This protein binds this small molecule.
Small molecule (SMILES): C[C@@H](Cn1cnc2c(N)nc(N)nc21)OCP(=O)([O-])[O-]

Sequence of chain 1.C:
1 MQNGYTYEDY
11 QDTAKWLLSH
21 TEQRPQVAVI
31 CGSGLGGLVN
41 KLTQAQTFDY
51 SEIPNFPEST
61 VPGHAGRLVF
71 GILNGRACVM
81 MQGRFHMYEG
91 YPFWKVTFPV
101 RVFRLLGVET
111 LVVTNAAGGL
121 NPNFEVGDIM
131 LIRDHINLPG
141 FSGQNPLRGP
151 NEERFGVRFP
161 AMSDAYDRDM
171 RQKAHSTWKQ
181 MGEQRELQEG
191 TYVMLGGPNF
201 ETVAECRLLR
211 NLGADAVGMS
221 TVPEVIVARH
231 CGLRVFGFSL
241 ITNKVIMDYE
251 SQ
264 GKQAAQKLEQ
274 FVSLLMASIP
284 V

Binding-site contacts:
Ligand atom O1P contacts residue ARG84 of chain 1.B at 3.7 Å.
Ligand atom N7 contacts residue ASN243 of chain 1.B at 3.1 Å (h-bond).
Ligand atom C8 contacts residue ALA116 of chain 1.B at 3.7 Å (hydrophobic).
Ligand atom O3P contacts residue ASN115 of chain 1.B at 3.6 Å.
Ligand atom C14 contacts residue SER33 of chain 1.B at 3.6 Å.
Ligand atom C2 contacts residue GLU201 of chain 1.B at 3.6 Å.
Ligand atom O2P contacts residue SER33 of chain 1.B at 2.8 Å (h-bond).
Ligand atom O3P contacts residue SER220 of chain 1.B at 2.8 Å (h-bond).
Ligand atom N7 contacts residue PHE200 of chain 1.B at 3.8 Å.
Ligand atom N2 contacts residue VAL217 of chain 1.B at 3.8 Å.
Ligand atom N3 contacts residue VAL217 of chain 1.B at 3.7 Å.
Ligand atom O2P contacts residue ASN115 of chain 1.B at 3.4 Å.
Ligand atom C2 contacts residue MET219 of chain 1.B at 3.6 Å (hydrophobic).
Ligand atom C8 contacts residue ALA117 of chain 1.B at 3.8 Å (hydrophobic).
Ligand atom N3 contacts residue GLY218 of chain 1.B at 3.5 Å.
Ligand atom C5 contacts residue GLY118 of chain 1.B at 3.7 Å.
Ligand atom C10 contacts residue ALA116 of chain 1.B at 3.2 Å (hydrophobic).
Ligand atom C14 contacts residue ALA116 of chain 1.B at 3.5 Å (hydrophobic).
Ligand atom O3P contacts residue ARG84 of chain 1.B at 3.6 Å (salt-bridge).
Ligand atom O2P contacts residue GLY32 of chain 1.B at 3.3 Å.
Ligand atom N6 contacts residue PHE200 of chain 1.B at 3.4 Å.
Ligand atom N9 contacts residue ALA116 of chain 1.B at 3.6 Å.
Ligand atom C6 contacts residue PHE200 of chain 1.B at 3.5 Å (hydrophobic).
Ligand atom C5 contacts residue PHE200 of chain 1.B at 3.5 Å (hydrophobic).
Ligand atom N2 contacts residue LEU195 of chain 1.B at 3.2 Å.
Ligand atom N3 contacts residue MET219 of chain 1.B at 3.7 Å.
Ligand atom C6 contacts residue GLU201 of chain 1.B at 3.8 Å.
Ligand atom N1 contacts residue GLU201 of chain 1.B at 2.8 Å (salt-bridge).
Ligand atom N2 contacts residue MET219 of chain 1.B at 3.3 Å.
Ligand atom O2P contacts residue ALA116 of chain 1.B at 3.2 Å (h-bond).
Ligand atom N6 contacts residue GLY118 of chain 1.B at 3.8 Å.
Ligand atom O1P contacts residue HIS86 of chain 1.B at 2.9 Å.
Ligand atom N6 contacts residue ASN243 of chain 1.B at 3.1 Å (h-bond).
Ligand atom N7 contacts residue ALA117 of chain 1.B at 3.7 Å.
Ligand atom C4 contacts residue VAL217 of chain 1.B at 3.6 Å (hydrophobic).
Ligand atom O2P contacts residue ARG84 of chain 1.B at 3.3 Å (salt-bridge).
Ligand atom N7 contacts residue GLY118 of chain 1.B at 3.5 Å (h-bond).
Ligand atom N2 contacts residue GLU201 of chain 1.B at 2.6 Å (salt-bridge).
Ligand atom N6 contacts residue GLU201 of chain 1.B at 3.8 Å.
Ligand atom N1 contacts residue VAL217 of chain 1.B at 3.6 Å.

Sequence of chain 1.B:
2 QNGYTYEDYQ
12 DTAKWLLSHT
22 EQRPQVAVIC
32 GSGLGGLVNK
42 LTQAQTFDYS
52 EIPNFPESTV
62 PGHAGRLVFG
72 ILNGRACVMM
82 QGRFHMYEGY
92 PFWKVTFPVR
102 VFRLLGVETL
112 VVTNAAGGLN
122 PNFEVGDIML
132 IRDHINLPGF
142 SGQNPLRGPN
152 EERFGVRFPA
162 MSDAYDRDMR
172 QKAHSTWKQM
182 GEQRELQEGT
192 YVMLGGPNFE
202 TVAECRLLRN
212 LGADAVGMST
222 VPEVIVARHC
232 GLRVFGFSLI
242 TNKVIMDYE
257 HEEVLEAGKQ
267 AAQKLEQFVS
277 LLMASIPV